Binding-site contacts:
Ligand atom C1B contacts residue TYR73 of chain 1.E at 4.0 Å (hydrophobic).
Ligand atom C6B contacts residue VAL65 of chain 1.F at 4.0 Å (hydrophobic).
Ligand atom C1B contacts residue TRP62 of chain 1.F at 4.0 Å (hydrophobic).
Ligand atom C8B contacts residue LEU69 of chain 1.F at 3.7 Å (hydrophobic).
Ligand atom O3P contacts residue TRP62 of chain 1.F at 3.4 Å (h-bond).
Ligand atom C3G contacts residue ILE60 of chain 1.F at 4.1 Å (hydrophobic).
Ligand atom O3G contacts residue TRP62 of chain 1.F at 3.9 Å.
Ligand atom P contacts residue TYR73 of chain 1.E at 3.9 Å.
Ligand atom C1B contacts residue ASN61 of chain 1.F at 4.1 Å.
Ligand atom C2B contacts residue TYR73 of chain 1.E at 3.4 Å (hydrophobic).
Ligand atom O2P contacts residue LEU77 of chain 1.E at 4.3 Å.
Ligand atom C2B contacts residue TRP62 of chain 1.F at 4.1 Å (hydrophobic).
Ligand atom O1B contacts residue ASN61 of chain 1.F at 3.1 Å.
Ligand atom O3G contacts residue ILE60 of chain 1.F at 3.9 Å.
Ligand atom C1A contacts residue ILE60 of chain 1.F at 3.9 Å (hydrophobic).
Ligand atom O1A contacts residue ILE60 of chain 1.F at 3.5 Å.
Ligand atom O3G contacts residue TYR73 of chain 1.E at 3.9 Å.
Ligand atom O1B contacts residue ILE60 of chain 1.F at 3.6 Å.
Ligand atom O3P contacts residue ASN61 of chain 1.F at 3.3 Å.
Ligand atom CB contacts residue ASN61 of chain 1.F at 4.0 Å.
Ligand atom O1B contacts residue VAL65 of chain 1.F at 3.5 Å.
Ligand atom P contacts residue ASN61 of chain 1.F at 4.2 Å.
Ligand atom O2G contacts residue TYR73 of chain 1.E at 3.7 Å.
Ligand atom C6B contacts residue VAL66 of chain 1.F at 4.2 Å (hydrophobic).
Ligand atom C3B contacts residue VAL65 of chain 1.F at 3.8 Å (hydrophobic).
Ligand atom C4B contacts residue TYR73 of chain 1.E at 3.5 Å (hydrophobic).
Ligand atom C4B contacts residue TRP62 of chain 1.F at 3.9 Å (hydrophobic).
Ligand atom C5B contacts residue VAL65 of chain 1.F at 4.3 Å (hydrophobic).
Ligand atom C7B contacts residue LEU69 of chain 1.E at 3.7 Å (hydrophobic).
Ligand atom C2A contacts residue ILE60 of chain 1.F at 4.2 Å (hydrophobic).
Ligand atom C5B contacts residue TYR73 of chain 1.E at 4.1 Å (hydrophobic).
Ligand atom C3G contacts residue TYR73 of chain 1.E at 3.9 Å (hydrophobic).
Ligand atom O3G contacts residue ASN61 of chain 1.F at 3.4 Å.
Ligand atom O1B contacts residue TRP62 of chain 1.F at 3.3 Å (h-bond).
Ligand atom C3B contacts residue TRP62 of chain 1.F at 4.1 Å (hydrophobic).
Ligand atom C2G contacts residue ILE60 of chain 1.F at 4.3 Å (hydrophobic).
Ligand atom C6B contacts residue LEU69 of chain 1.E at 4.2 Å (hydrophobic).
Ligand atom O2P contacts residue TYR73 of chain 1.E at 2.7 Å (h-bond).
Ligand atom O3P contacts residue ASN23 of chain 1.E at 3.9 Å.
Ligand atom C8B contacts residue LEU69 of chain 1.E at 3.9 Å (hydrophobic).

Sequence of chain 1.E:
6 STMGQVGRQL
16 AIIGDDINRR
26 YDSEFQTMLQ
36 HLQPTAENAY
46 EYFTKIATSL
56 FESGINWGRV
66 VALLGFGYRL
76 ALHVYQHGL

The small molecule below binds the protein below.
Small molecule (SMILES): CCCCCCCC(=O)OC[C@H](COP(=O)(O)OC[C@H](N)C(=O)O)OC(=O)CCCCCCC

Sequence of chain 1.F:
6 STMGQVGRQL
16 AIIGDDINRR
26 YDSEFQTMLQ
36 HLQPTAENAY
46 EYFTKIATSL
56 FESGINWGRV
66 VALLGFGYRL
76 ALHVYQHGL